Sequence of chain 1.A:
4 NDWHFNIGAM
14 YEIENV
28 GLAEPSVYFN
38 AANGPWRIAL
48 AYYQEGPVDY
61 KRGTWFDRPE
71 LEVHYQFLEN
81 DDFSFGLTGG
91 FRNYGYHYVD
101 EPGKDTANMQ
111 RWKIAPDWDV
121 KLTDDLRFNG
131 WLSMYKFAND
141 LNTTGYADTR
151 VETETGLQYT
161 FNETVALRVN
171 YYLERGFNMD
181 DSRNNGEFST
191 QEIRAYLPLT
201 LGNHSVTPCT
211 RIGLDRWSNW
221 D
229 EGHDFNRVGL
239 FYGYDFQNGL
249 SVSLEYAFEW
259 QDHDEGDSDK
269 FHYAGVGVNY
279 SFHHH

Binding-site contacts:
Ligand atom C2 contacts residue THR207 of chain 1.A at 3.9 Å.
Ligand atom C13 contacts residue PHE239 of chain 1.A at 3.8 Å (hydrophobic).
Ligand atom C1 contacts residue PHE239 of chain 1.A at 3.6 Å (hydrophobic).
Ligand atom O10 contacts residue PHE239 of chain 1.A at 3.2 Å.
Ligand atom O3 contacts residue PHE239 of chain 1.A at 4.0 Å.
Ligand atom N4 contacts residue THR207 of chain 1.A at 3.4 Å.
Ligand atom C1 contacts residue GLY237 of chain 1.A at 3.8 Å.
Ligand atom C14 contacts residue GLU253 of chain 1.A at 3.6 Å.
Ligand atom C5 contacts residue PHE239 of chain 1.A at 4.5 Å (hydrophobic).
Ligand atom C1 contacts residue PRO208 of chain 1.A at 4.2 Å (hydrophobic).
Ligand atom O3 contacts residue GLU253 of chain 1.A at 2.5 Å (salt-bridge).
Ligand atom C13 contacts residue GLU253 of chain 1.A at 3.9 Å.
Ligand atom C23 contacts residue GLU15 of chain 1.A at 3.8 Å.
Ligand atom C1 contacts residue CYS209 of chain 1.A at 1.8 Å (hydrophobic).
Ligand atom C5 contacts residue TYR196 of chain 1.A at 4.0 Å (hydrophobic).
Ligand atom C2 contacts residue CYS209 of chain 1.A at 2.7 Å (hydrophobic).
Ligand atom C6 contacts residue THR207 of chain 1.A at 4.5 Å.
Ligand atom C23 contacts residue TYR271 of chain 1.A at 3.9 Å (hydrophobic).
Ligand atom S8 contacts residue PHE239 of chain 1.A at 4.3 Å.
Ligand atom C1 contacts residue GLU253 of chain 1.A at 3.5 Å.
Ligand atom C1 contacts residue THR207 of chain 1.A at 3.1 Å.
Ligand atom C23 contacts residue GLU253 of chain 1.A at 4.4 Å.
Ligand atom O3 contacts residue CYS209 of chain 1.A at 3.3 Å (h-bond).
Ligand atom C1 contacts residue LEU238 of chain 1.A at 3.8 Å (hydrophobic).
Ligand atom C5 contacts residue THR207 of chain 1.A at 3.9 Å.
Ligand atom C12 contacts residue PHE239 of chain 1.A at 3.1 Å (hydrophobic).
Ligand atom C15 contacts residue GLU253 of chain 1.A at 4.2 Å.
Ligand atom N4 contacts residue TYR196 of chain 1.A at 3.9 Å.
Ligand atom N4 contacts residue PHE239 of chain 1.A at 3.9 Å.
Ligand atom C2 contacts residue GLU253 of chain 1.A at 3.3 Å.
Ligand atom C11 contacts residue PHE239 of chain 1.A at 4.1 Å (hydrophobic).
Ligand atom C6 contacts residue PHE239 of chain 1.A at 3.9 Å (hydrophobic).
Ligand atom N4 contacts residue CYS209 of chain 1.A at 3.5 Å (h-bond).
Ligand atom C2 contacts residue PHE239 of chain 1.A at 3.8 Å (hydrophobic).

A small-molecule ligand and the protein it binds are described below.
Small molecule (SMILES): CN(C)c1cccc2c(S(=O)(=O)NCCNC(=O)CI)cccc12